A protein and the small-molecule ligand that binds it are described below.
Small molecule (SMILES): Nc1nc2c(ncn2[C@@H]2O[C@H](CO[P](=O)(O)O[P](=O)(O)NP(=O)(O)O)[C@@H](O)[C@H]2O)c(=O)[nH]1

Binding-site contacts:
Ligand atom O2B contacts residue LYS37 of chain 2.A at 2.8 Å (salt-bridge).
Ligand atom N2 contacts residue ASP172 of chain 2.A at 2.9 Å (salt-bridge).
Ligand atom O1A contacts residue THR39 of chain 2.A at 3.0 Å (h-bond).
Ligand atom N3B contacts residue MG1 of chain 2.C at 3.4 Å.
Ligand atom O3' contacts residue GLU178 of chain 1.A at 3.4 Å (salt-bridge).
Ligand atom O2B contacts residue LEU35 of chain 2.A at 3.2 Å (h-bond).
Ligand atom O1G contacts residue MG1 of chain 2.C at 2.0 Å.
Ligand atom N3 contacts residue SER173 of chain 1.A at 3.4 Å (h-bond).
Ligand atom O4' contacts residue ARG170 of chain 2.A at 3.4 Å.
Ligand atom O1G contacts residue THR64 of chain 2.A at 2.8 Å (h-bond).
Ligand atom O1B contacts residue SER38 of chain 2.A at 3.0 Å (h-bond).
Ligand atom C4 contacts residue ARG241 of chain 2.A at 3.5 Å.
Ligand atom O2' contacts residue ARG241 of chain 2.A at 3.2 Å (salt-bridge).
Ligand atom O2' contacts residue GLU178 of chain 1.A at 2.8 Å (salt-bridge).
Ligand atom O3G contacts residue MG1 of chain 2.C at 3.5 Å.
Ligand atom O2B contacts residue GLY36 of chain 2.A at 3.3 Å (h-bond).
Ligand atom C5' contacts residue THR143 of chain 1.A at 3.4 Å.
Ligand atom C4 contacts residue ARG170 of chain 2.A at 3.5 Å.
Ligand atom N2 contacts residue SER173 of chain 1.A at 3.0 Å (h-bond).
Ligand atom O6 contacts residue GLY226 of chain 2.A at 2.8 Å (h-bond).
Ligand atom N1 contacts residue ASP172 of chain 2.A at 2.9 Å (salt-bridge).
Ligand atom C4' contacts residue THR143 of chain 1.A at 3.3 Å.
Ligand atom C8 contacts residue THR39 of chain 2.A at 3.5 Å.
Ligand atom N3 contacts residue ARG170 of chain 2.A at 3.2 Å (salt-bridge).
Ligand atom O3G contacts residue LYS37 of chain 2.A at 2.5 Å (salt-bridge).
Ligand atom O1A contacts residue LYS37 of chain 2.A at 3.5 Å (salt-bridge).
Ligand atom O2G contacts residue GLN63 of chain 2.A at 3.5 Å.
Ligand atom O1B contacts residue MG1 of chain 2.C at 2.1 Å.
Ligand atom O1A contacts residue GLY36 of chain 2.A at 3.2 Å.
Ligand atom O2B contacts residue GLY34 of chain 2.A at 3.5 Å (h-bond).
Ligand atom PB contacts residue MG1 of chain 2.C at 3.2 Å.
Ligand atom N3B contacts residue HIS145 of chain 1.A at 3.1 Å (h-bond).
Ligand atom PG contacts residue MG1 of chain 2.C at 3.0 Å.
Ligand atom N3B contacts residue GLY34 of chain 2.A at 3.1 Å (h-bond).
Ligand atom O1A contacts residue SER38 of chain 2.A at 3.2 Å (h-bond).
Ligand atom O6 contacts residue VAL225 of chain 2.A at 3.2 Å.
Ligand atom O2A contacts residue HIS145 of chain 1.A at 3.5 Å.
Ligand atom O3G contacts residue GLY90 of chain 2.A at 3.2 Å (h-bond).
Ligand atom O2G contacts residue SER33 of chain 2.A at 2.4 Å (h-bond).
Ligand atom O3A contacts residue GLY36 of chain 2.A at 3.1 Å (h-bond).

Sequence of chain 1.A:
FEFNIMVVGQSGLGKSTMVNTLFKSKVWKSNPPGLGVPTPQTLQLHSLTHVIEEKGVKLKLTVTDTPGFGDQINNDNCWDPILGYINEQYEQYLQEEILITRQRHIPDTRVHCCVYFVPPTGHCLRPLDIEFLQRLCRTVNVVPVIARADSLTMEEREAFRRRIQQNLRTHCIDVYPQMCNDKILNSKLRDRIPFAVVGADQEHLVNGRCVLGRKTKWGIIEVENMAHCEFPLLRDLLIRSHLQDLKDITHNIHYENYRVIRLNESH

Sequence of chain 2.A:
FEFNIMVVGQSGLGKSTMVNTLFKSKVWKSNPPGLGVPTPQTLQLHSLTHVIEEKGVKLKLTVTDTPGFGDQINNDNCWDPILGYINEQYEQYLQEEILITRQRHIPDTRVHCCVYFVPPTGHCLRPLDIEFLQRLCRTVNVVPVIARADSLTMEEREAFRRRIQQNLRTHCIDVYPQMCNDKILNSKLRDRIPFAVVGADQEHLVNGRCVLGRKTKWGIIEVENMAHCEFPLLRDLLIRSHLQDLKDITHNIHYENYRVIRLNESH